A small-molecule ligand and the protein it binds are described below.
Small molecule (SMILES): Cn1cc(-c2cc(-c3cc(Cl)c(F)c(OCc4ccccc4Cl)c3)c(=O)n(-c3cccnc3)c2)c(=O)[nH]c1=O

Sequence of chain 1.A:
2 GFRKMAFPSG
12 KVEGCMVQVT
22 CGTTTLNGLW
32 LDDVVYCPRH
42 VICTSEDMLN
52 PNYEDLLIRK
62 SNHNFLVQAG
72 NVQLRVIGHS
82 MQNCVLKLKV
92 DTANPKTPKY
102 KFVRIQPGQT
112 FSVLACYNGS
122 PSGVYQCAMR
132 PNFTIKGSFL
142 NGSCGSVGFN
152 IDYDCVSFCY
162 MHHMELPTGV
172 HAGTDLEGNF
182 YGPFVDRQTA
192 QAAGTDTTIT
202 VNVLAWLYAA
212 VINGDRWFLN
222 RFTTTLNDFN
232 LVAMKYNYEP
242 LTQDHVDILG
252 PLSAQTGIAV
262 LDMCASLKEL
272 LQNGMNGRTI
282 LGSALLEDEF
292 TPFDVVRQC

Binding-site contacts:
Ligand atom O3 contacts residue GLY143 of chain 1.A at 2.8 Å (h-bond).
Ligand atom CL1 contacts residue HIS41 of chain 1.A at 3.5 Å.
Ligand atom C27 contacts residue LEU141 of chain 1.A at 3.6 Å (hydrophobic).
Ligand atom C28 contacts residue HIS163 of chain 1.A at 3.3 Å.
Ligand atom O4 contacts residue THR26 of chain 1.A at 3.0 Å (h-bond).
Ligand atom N4 contacts residue PHE140 of chain 1.A at 3.7 Å.
Ligand atom O3 contacts residue CYS145 of chain 1.A at 3.5 Å (h-bond).
Ligand atom O2 contacts residue GLN189 of chain 1.A at 3.2 Å (h-bond).
Ligand atom N4 contacts residue HIS163 of chain 1.A at 2.8 Å (h-bond).
Ligand atom C27 contacts residue PHE140 of chain 1.A at 3.4 Å (hydrophobic).
Ligand atom C22 contacts residue THR26 of chain 1.A at 3.6 Å.
Ligand atom C27 contacts residue GLU166 of chain 1.A at 3.4 Å.
Ligand atom C21 contacts residue THR25 of chain 1.A at 3.3 Å.
Ligand atom C25 contacts residue ASN142 of chain 1.A at 3.6 Å.
Ligand atom C26 contacts residue LEU141 of chain 1.A at 3.6 Å (hydrophobic).
Ligand atom CL2 contacts residue GLN192 of chain 1.A at 3.7 Å.
Ligand atom N3 contacts residue CYS145 of chain 1.A at 3.4 Å (h-bond).
Ligand atom C12 contacts residue GLN189 of chain 1.A at 3.6 Å.
Ligand atom C5 contacts residue MET49 of chain 1.A at 3.6 Å (hydrophobic).
Ligand atom N4 contacts residue SER144 of chain 1.A at 3.5 Å (h-bond).
Ligand atom F1 contacts residue ARG188 of chain 1.A at 3.2 Å.
Ligand atom O3 contacts residue SER144 of chain 1.A at 3.6 Å (h-bond).
Ligand atom O4 contacts residue THR25 of chain 1.A at 3.4 Å.
Ligand atom CL1 contacts residue ASP187 of chain 1.A at 3.6 Å.
Ligand atom C17 contacts residue CYS145 of chain 1.A at 3.2 Å (hydrophobic).
Ligand atom C4 contacts residue HIS164 of chain 1.A at 3.6 Å.
Ligand atom CL2 contacts residue LEU167 of chain 1.A at 3.7 Å.
Ligand atom C9 contacts residue GLN189 of chain 1.A at 3.8 Å.
Ligand atom C23 contacts residue CYS145 of chain 1.A at 3.1 Å (hydrophobic).
Ligand atom C10 contacts residue GLN189 of chain 1.A at 3.4 Å.
Ligand atom C19 contacts residue GLY143 of chain 1.A at 3.8 Å.
Ligand atom F1 contacts residue GLN189 of chain 1.A at 3.3 Å.
Ligand atom O1 contacts residue GLU166 of chain 1.A at 3.0 Å (salt-bridge).
Ligand atom O1 contacts residue MET165 of chain 1.A at 3.3 Å.
Ligand atom C26 contacts residue ASN142 of chain 1.A at 3.7 Å.
Ligand atom N1 contacts residue THR26 of chain 1.A at 3.3 Å (h-bond).
Ligand atom C16 contacts residue CYS145 of chain 1.A at 3.6 Å (hydrophobic).
Ligand atom C4 contacts residue MET49 of chain 1.A at 3.8 Å (hydrophobic).
Ligand atom N4 contacts residue GLU166 of chain 1.A at 3.8 Å.
Ligand atom C13 contacts residue THR190 of chain 1.A at 3.6 Å.